Sequence of chain 1.D:
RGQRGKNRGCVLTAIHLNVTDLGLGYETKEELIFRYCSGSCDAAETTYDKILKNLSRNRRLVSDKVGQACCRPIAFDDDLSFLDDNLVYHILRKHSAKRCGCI

A small-molecule ligand and the protein it binds are described below.
Small molecule (SMILES): CC(=O)N[C@H]1[C@H](O[C@H]2[C@H](O)[C@@H](NC(C)=O)CO[C@@H]2CO)O[C@H](CO)[C@@H](O)[C@@H]1O

Binding-site contacts:
Ligand atom C1 contacts residue ASN49 of chain 1.D at 1.4 Å.
Ligand atom C7 contacts residue ASP52 of chain 1.D at 4.5 Å.
Ligand atom C8 contacts residue ASN49 of chain 1.D at 4.2 Å.
Ligand atom O7 contacts residue HIS47 of chain 1.D at 3.6 Å (h-bond).
Ligand atom C5 contacts residue ASN49 of chain 1.D at 3.6 Å.
Ligand atom O7 contacts residue LEU48 of chain 1.D at 3.6 Å.
Ligand atom C4 contacts residue ASN49 of chain 1.D at 4.2 Å.
Ligand atom O5 contacts residue ASN49 of chain 1.D at 2.3 Å (h-bond).
Ligand atom C7 contacts residue LEU48 of chain 1.D at 4.2 Å (hydrophobic).
Ligand atom N2 contacts residue ASN49 of chain 1.D at 3.0 Å (h-bond).
Ligand atom O7 contacts residue ASP52 of chain 1.D at 3.4 Å (salt-bridge).
Ligand atom C8 contacts residue GLU62 of chain 1.D at 4.1 Å.
Ligand atom C2 contacts residue ASN49 of chain 1.D at 2.5 Å.
Ligand atom C8 contacts residue HIS47 of chain 1.D at 3.2 Å.
Ligand atom C7 contacts residue ASN49 of chain 1.D at 3.4 Å.
Ligand atom C8 contacts residue LEU48 of chain 1.D at 3.9 Å (hydrophobic).
Ligand atom O7 contacts residue ASN49 of chain 1.D at 3.3 Å (h-bond).
Ligand atom C3 contacts residue ASN49 of chain 1.D at 3.8 Å.
Ligand atom C7 contacts residue HIS47 of chain 1.D at 3.9 Å.